Sequence of chain 1.B:
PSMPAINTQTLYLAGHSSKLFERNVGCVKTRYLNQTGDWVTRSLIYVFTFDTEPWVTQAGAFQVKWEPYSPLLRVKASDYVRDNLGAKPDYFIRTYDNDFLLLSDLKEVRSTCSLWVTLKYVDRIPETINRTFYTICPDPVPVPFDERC

A protein and the small-molecule ligand that binds it are described below.
Small molecule (SMILES): CC(C)CCC[C@@H](C)[C@H]1CC[C@H]2[C@@H]3CC=C4C[C@@H](O)CC[C@]4(C)[C@H]3CC[C@]12C

Binding-site contacts:
Ligand atom C7 contacts residue LEU21 of chain 1.B at 4.0 Å (hydrophobic).
Ligand atom C6 contacts residue HIS17 of chain 1.B at 4.0 Å.
Ligand atom C18 contacts residue ALA88 of chain 1.B at 3.8 Å (hydrophobic).
Ligand atom C27 contacts residue PHE63 of chain 1.B at 4.1 Å (hydrophobic).
Ligand atom C21 contacts residue LEU45 of chain 1.B at 3.8 Å (hydrophobic).
Ligand atom C7 contacts residue SER115 of chain 1.B at 4.1 Å.
Ligand atom C11 contacts residue LEU86 of chain 1.B at 4.1 Å (hydrophobic).
Ligand atom C4 contacts residue GLU23 of chain 1.B at 4.1 Å.
Ligand atom C18 contacts residue TYR92 of chain 1.B at 3.9 Å (hydrophobic).
Ligand atom C15 contacts residue TRP117 of chain 1.B at 4.1 Å (hydrophobic).
Ligand atom O1 contacts residue PHE22 of chain 1.B at 3.6 Å.
Ligand atom O1 contacts residue HIS17 of chain 1.B at 4.0 Å.
Ligand atom C25 contacts residue LEU104 of chain 1.B at 4.2 Å (hydrophobic).
Ligand atom C18 contacts residue LEU86 of chain 1.B at 3.7 Å (hydrophobic).
Ligand atom C19 contacts residue LEU86 of chain 1.B at 3.7 Å (hydrophobic).
Ligand atom C6 contacts residue LEU21 of chain 1.B at 3.7 Å (hydrophobic).
Ligand atom C26 contacts residue TRP117 of chain 1.B at 3.6 Å (hydrophobic).
Ligand atom C1 contacts residue VAL26 of chain 1.B at 3.9 Å (hydrophobic).
Ligand atom C23 contacts residue PHE63 of chain 1.B at 3.9 Å (hydrophobic).
Ligand atom C27 contacts residue ALA6 of chain 1.B at 3.7 Å (hydrophobic).
Ligand atom C15 contacts residue SER115 of chain 1.B at 3.8 Å.
Ligand atom C12 contacts residue LEU45 of chain 1.B at 4.0 Å (hydrophobic).
Ligand atom C15 contacts residue TYR92 of chain 1.B at 4.1 Å (hydrophobic).
Ligand atom C3 contacts residue GLU23 of chain 1.B at 4.0 Å.
Ligand atom C16 contacts residue TRP117 of chain 1.B at 3.8 Å (hydrophobic).
Ligand atom C23 contacts residue TRP117 of chain 1.B at 4.1 Å (hydrophobic).
Ligand atom C24 contacts residue PHE63 of chain 1.B at 3.7 Å (hydrophobic).
Ligand atom O1 contacts residue VAL26 of chain 1.B at 4.2 Å.
Ligand atom C21 contacts residue ALA88 of chain 1.B at 4.2 Å (hydrophobic).
Ligand atom C2 contacts residue VAL26 of chain 1.B at 3.6 Å (hydrophobic).
Ligand atom C27 contacts residue ARG43 of chain 1.B at 3.9 Å.
Ligand atom C26 contacts residue THR31 of chain 1.B at 3.8 Å.
Ligand atom C4 contacts residue LEU21 of chain 1.B at 3.6 Å (hydrophobic).
Ligand atom C17 contacts residue TRP117 of chain 1.B at 3.8 Å (hydrophobic).
Ligand atom C4 contacts residue PHE22 of chain 1.B at 3.9 Å (hydrophobic).
Ligand atom O1 contacts residue GLU23 of chain 1.B at 3.0 Å (salt-bridge).
Ligand atom C14 contacts residue TRP117 of chain 1.B at 3.9 Å (hydrophobic).
Ligand atom C19 contacts residue GLU23 of chain 1.B at 3.4 Å.
Ligand atom C16 contacts residue TYR92 of chain 1.B at 3.8 Å (hydrophobic).
Ligand atom C1 contacts residue VAL29 of chain 1.B at 3.9 Å (hydrophobic).